Sequence of chain 3.C:
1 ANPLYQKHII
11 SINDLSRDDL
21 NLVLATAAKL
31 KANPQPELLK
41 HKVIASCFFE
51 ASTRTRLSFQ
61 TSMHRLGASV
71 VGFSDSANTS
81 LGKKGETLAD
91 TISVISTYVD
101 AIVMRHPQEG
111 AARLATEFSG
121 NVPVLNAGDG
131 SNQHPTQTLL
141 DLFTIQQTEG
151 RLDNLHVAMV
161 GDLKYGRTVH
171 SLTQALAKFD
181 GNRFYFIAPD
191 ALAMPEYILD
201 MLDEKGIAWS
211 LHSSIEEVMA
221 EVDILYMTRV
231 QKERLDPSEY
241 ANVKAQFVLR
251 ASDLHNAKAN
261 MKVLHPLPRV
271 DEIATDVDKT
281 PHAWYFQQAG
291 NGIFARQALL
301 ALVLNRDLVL

Binding-site contacts:
Ligand atom O1P contacts residue ALA51 of chain 1.C at 3.5 Å (h-bond).
Ligand atom O2P contacts residue THR53 of chain 1.C at 3.1 Å (h-bond).
Ligand atom C1P contacts residue LEU267 of chain 1.C at 3.2 Å (hydrophobic).
Ligand atom C1P contacts residue ARG54 of chain 1.C at 3.7 Å.
Ligand atom O1P contacts residue LYS84 of chain 3.C at 3.0 Å.
Ligand atom C1 contacts residue GLC2 of chain 1.F at 3.4 Å.
Ligand atom C1P contacts residue GLC2 of chain 1.F at 3.6 Å.
Ligand atom O1P contacts residue ARG105 of chain 1.C at 2.8 Å (salt-bridge).
Ligand atom N1 contacts residue LEU267 of chain 1.C at 3.0 Å (h-bond).
Ligand atom C1 contacts residue GLN137 of chain 1.C at 3.9 Å.
Ligand atom O1 contacts residue ARG105 of chain 1.C at 3.4 Å (salt-bridge).
Ligand atom P contacts residue ARG105 of chain 1.C at 3.3 Å.
Ligand atom C1P contacts residue PRO268 of chain 1.C at 3.7 Å (hydrophobic).
Ligand atom O1 contacts residue GLC2 of chain 1.F at 3.1 Å (h-bond).
Ligand atom O3P contacts residue SER52 of chain 1.C at 2.6 Å (h-bond).
Ligand atom O1P contacts residue SER52 of chain 1.C at 3.4 Å.
Ligand atom O1P contacts residue SER80 of chain 3.C at 2.7 Å (h-bond).
Ligand atom C1 contacts residue LEU267 of chain 1.C at 3.6 Å (hydrophobic).
Ligand atom O1 contacts residue THR55 of chain 1.C at 2.9 Å (h-bond).
Ligand atom C1P contacts residue ARG105 of chain 1.C at 4.1 Å.
Ligand atom P contacts residue SER80 of chain 3.C at 3.4 Å.
Ligand atom N1 contacts residue GLN137 of chain 1.C at 3.2 Å (h-bond).
Ligand atom C1 contacts residue HIS134 of chain 1.C at 3.9 Å.
Ligand atom N1 contacts residue PRO266 of chain 1.C at 3.1 Å (h-bond).
Ligand atom O2P contacts residue SER52 of chain 1.C at 4.2 Å.
Ligand atom O1P contacts residue THR53 of chain 1.C at 3.9 Å.
Ligand atom P contacts residue THR53 of chain 1.C at 3.8 Å.
Ligand atom P contacts residue THR55 of chain 1.C at 4.2 Å.
Ligand atom O1 contacts residue GLN137 of chain 1.C at 3.8 Å.
Ligand atom C1 contacts residue THR55 of chain 1.C at 3.8 Å.
Ligand atom P contacts residue ARG54 of chain 1.C at 3.8 Å.
Ligand atom O1 contacts residue HIS134 of chain 1.C at 2.9 Å (h-bond).
Ligand atom O2P contacts residue ARG54 of chain 1.C at 2.8 Å (salt-bridge).
Ligand atom O3P contacts residue ARG105 of chain 1.C at 2.9 Å (salt-bridge).
Ligand atom N1 contacts residue GLC2 of chain 1.F at 3.4 Å.
Ligand atom O2P contacts residue SER80 of chain 3.C at 3.0 Å (h-bond).
Ligand atom P contacts residue SER52 of chain 1.C at 3.7 Å.
Ligand atom O3P contacts residue THR53 of chain 1.C at 3.9 Å.
Ligand atom O3P contacts residue ARG54 of chain 1.C at 3.5 Å (salt-bridge).
Ligand atom O3P contacts residue THR55 of chain 1.C at 2.9 Å (h-bond).

Sequence of chain 1.C:
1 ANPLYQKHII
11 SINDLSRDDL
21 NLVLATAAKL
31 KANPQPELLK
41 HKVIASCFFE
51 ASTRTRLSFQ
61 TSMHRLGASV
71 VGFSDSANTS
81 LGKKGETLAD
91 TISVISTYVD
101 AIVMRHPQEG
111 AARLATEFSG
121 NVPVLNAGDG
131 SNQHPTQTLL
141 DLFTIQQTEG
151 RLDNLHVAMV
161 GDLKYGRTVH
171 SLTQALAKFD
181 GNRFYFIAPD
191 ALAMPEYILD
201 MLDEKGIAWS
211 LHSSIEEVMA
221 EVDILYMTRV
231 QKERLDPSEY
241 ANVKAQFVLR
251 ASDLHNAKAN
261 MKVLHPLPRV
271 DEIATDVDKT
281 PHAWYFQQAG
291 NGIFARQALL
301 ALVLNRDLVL

This small molecule binds to this protein.
Small molecule (SMILES): NC(=O)CP(=O)(O)O